A small-molecule ligand and the protein it binds are described below.
Small molecule (SMILES): O=c1ccn([C@@H]2O[C@H](CO[P](=O)(O)O[P](=O)(O)O[C@H]3O[C@H](CO)[C@H](O)[C@H](O)[C@H]3O)[C@@H](O)[C@H]2O)c(=O)[nH]1

Sequence of chain 1.B:
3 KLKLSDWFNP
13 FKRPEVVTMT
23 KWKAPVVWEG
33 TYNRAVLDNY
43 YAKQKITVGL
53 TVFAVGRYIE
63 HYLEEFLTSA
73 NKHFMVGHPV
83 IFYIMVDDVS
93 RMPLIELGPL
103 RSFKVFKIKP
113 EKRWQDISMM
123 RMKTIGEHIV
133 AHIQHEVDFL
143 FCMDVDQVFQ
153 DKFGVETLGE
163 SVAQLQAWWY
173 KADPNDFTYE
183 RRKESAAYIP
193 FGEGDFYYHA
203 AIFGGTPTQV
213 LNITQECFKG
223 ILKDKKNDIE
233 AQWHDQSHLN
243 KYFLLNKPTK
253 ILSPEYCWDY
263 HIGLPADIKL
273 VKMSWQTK

Binding-site contacts:
Ligand atom O4 contacts residue TYR60 of chain 1.B at 3.3 Å.
Ligand atom O2B contacts residue MN1 of chain 1.F at 2.4 Å.
Ligand atom O1A contacts residue ASP148 of chain 1.B at 3.0 Å (salt-bridge).
Ligand atom O4' contacts residue ASP237 of chain 1.B at 2.8 Å (salt-bridge).
Ligand atom O1A contacts residue MN1 of chain 1.F at 2.2 Å.
Ligand atom PB contacts residue MN1 of chain 1.F at 3.2 Å.
Ligand atom O3D contacts residue VAL147 of chain 1.B at 3.0 Å (h-bond).
Ligand atom C4 contacts residue TYR60 of chain 1.B at 3.3 Å (hydrophobic).
Ligand atom C3' contacts residue ASP146 of chain 1.B at 3.5 Å.
Ligand atom O3B contacts residue ASP146 of chain 1.B at 3.3 Å (salt-bridge).
Ligand atom N3 contacts residue TYR60 of chain 1.B at 3.3 Å.
Ligand atom C4' contacts residue ASP237 of chain 1.B at 3.1 Å.
Ligand atom O3' contacts residue ARG123 of chain 1.B at 2.8 Å (salt-bridge).
Ligand atom O2' contacts residue HIS201 of chain 1.B at 3.1 Å (h-bond).
Ligand atom N1 contacts residue ILE119 of chain 1.B at 3.5 Å.
Ligand atom O6' contacts residue TRP116 of chain 1.B at 3.4 Å.
Ligand atom O3D contacts residue ASP146 of chain 1.B at 3.3 Å.
Ligand atom N3 contacts residue VAL57 of chain 1.B at 2.9 Å (h-bond).
Ligand atom O3D contacts residue ASP148 of chain 1.B at 3.0 Å (salt-bridge).
Ligand atom O3B contacts residue MN1 of chain 1.F at 3.4 Å.
Ligand atom O3' contacts residue ASP146 of chain 1.B at 3.0 Å (salt-bridge).
Ligand atom O2 contacts residue VAL57 of chain 1.B at 2.8 Å (h-bond).
Ligand atom O2B contacts residue ASP148 of chain 1.B at 3.4 Å (salt-bridge).
Ligand atom O4' contacts residue ALA202 of chain 1.B at 3.3 Å.
Ligand atom O4' contacts residue GLN238 of chain 1.B at 3.2 Å.
Ligand atom O3' contacts residue ALA202 of chain 1.B at 2.9 Å (h-bond).
Ligand atom PA contacts residue MN1 of chain 1.F at 3.4 Å.
Ligand atom O1A contacts residue ASP146 of chain 1.B at 3.3 Å (salt-bridge).
Ligand atom C3' contacts residue ARG123 of chain 1.B at 3.2 Å.
Ligand atom C6' contacts residue HIS236 of chain 1.B at 3.4 Å.
Ligand atom O2A contacts residue TYR60 of chain 1.B at 2.7 Å (h-bond).
Ligand atom O6' contacts residue HIS236 of chain 1.B at 2.9 Å (h-bond).
Ligand atom O2D contacts residue PHE55 of chain 1.B at 2.7 Å (h-bond).
Ligand atom C4' contacts residue SER120 of chain 1.B at 3.3 Å.
Ligand atom O2' contacts residue ASP146 of chain 1.B at 2.8 Å (salt-bridge).
Ligand atom O3' contacts residue ASP237 of chain 1.B at 3.5 Å (salt-bridge).
Ligand atom C4' contacts residue ARG123 of chain 1.B at 3.5 Å.
Ligand atom O2D contacts residue VAL147 of chain 1.B at 3.5 Å.
Ligand atom C6 contacts residue ILE119 of chain 1.B at 3.5 Å (hydrophobic).
Ligand atom O2' contacts residue ALA203 of chain 1.B at 3.3 Å.